Sequence of chain 2.A:
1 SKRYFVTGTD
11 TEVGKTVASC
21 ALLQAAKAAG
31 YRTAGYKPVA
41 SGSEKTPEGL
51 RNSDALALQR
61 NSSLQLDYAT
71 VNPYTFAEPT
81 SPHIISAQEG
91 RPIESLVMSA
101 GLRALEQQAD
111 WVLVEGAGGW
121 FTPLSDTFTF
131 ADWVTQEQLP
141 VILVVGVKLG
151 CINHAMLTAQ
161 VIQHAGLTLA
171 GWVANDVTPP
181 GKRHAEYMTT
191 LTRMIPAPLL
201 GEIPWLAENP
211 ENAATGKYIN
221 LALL

Sequence of chain 1.A:
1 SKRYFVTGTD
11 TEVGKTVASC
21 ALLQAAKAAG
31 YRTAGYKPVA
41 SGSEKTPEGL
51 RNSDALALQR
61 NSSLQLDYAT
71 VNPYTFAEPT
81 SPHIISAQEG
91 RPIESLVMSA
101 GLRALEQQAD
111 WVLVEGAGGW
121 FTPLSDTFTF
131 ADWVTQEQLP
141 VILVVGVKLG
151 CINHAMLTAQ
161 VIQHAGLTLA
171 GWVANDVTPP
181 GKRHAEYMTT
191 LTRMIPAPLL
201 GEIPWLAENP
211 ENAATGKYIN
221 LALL

Binding-site contacts:
Ligand atom O1 contacts residue TYR187 of chain 2.A at 2.6 Å (h-bond).
Ligand atom N8 contacts residue THR11 of chain 1.A at 3.6 Å.
Ligand atom C7 contacts residue SER41 of chain 1.A at 3.9 Å.
Ligand atom O contacts residue GLY118 of chain 1.A at 3.5 Å (h-bond).
Ligand atom C9 contacts residue LEU149 of chain 2.A at 4.1 Å (hydrophobic).
Ligand atom O2 contacts residue CYS151 of chain 2.A at 4.1 Å.
Ligand atom C9 contacts residue PRO79 of chain 1.A at 3.7 Å (hydrophobic).
Ligand atom C8 contacts residue THR11 of chain 1.A at 3.5 Å.
Ligand atom N8 contacts residue GLU12 of chain 1.A at 3.7 Å.
Ligand atom O2 contacts residue ILE152 of chain 2.A at 3.4 Å (h-bond).
Ligand atom C1 contacts residue ILE152 of chain 2.A at 3.7 Å (hydrophobic).
Ligand atom C9 contacts residue SER41 of chain 1.A at 3.6 Å.
Ligand atom C1 contacts residue TYR187 of chain 2.A at 3.5 Å (hydrophobic).
Ligand atom C7 contacts residue GLY118 of chain 1.A at 3.9 Å.
Ligand atom C1 contacts residue ASN153 of chain 2.A at 4.0 Å.
Ligand atom C7 contacts residue THR11 of chain 1.A at 3.9 Å.
Ligand atom OXT contacts residue ALA40 of chain 1.A at 3.5 Å.
Ligand atom C2 contacts residue TYR187 of chain 2.A at 3.5 Å (hydrophobic).
Ligand atom O contacts residue LYS37 of chain 1.A at 3.1 Å (salt-bridge).
Ligand atom C contacts residue SER41 of chain 1.A at 3.9 Å.
Ligand atom O2 contacts residue ASN153 of chain 2.A at 3.0 Å (h-bond).
Ligand atom C contacts residue ALA117 of chain 1.A at 3.7 Å (hydrophobic).
Ligand atom N7 contacts residue SER41 of chain 1.A at 3.1 Å (h-bond).
Ligand atom O contacts residue ALA117 of chain 1.A at 3.3 Å.
Ligand atom C4 contacts residue SER81 of chain 1.A at 3.9 Å.
Ligand atom C1 contacts residue GLY150 of chain 2.A at 3.5 Å.
Ligand atom C3 contacts residue TYR187 of chain 2.A at 3.7 Å (hydrophobic).
Ligand atom O2 contacts residue GLY150 of chain 2.A at 3.4 Å (h-bond).
Ligand atom O1 contacts residue ILE152 of chain 2.A at 3.2 Å (h-bond).
Ligand atom C5 contacts residue THR11 of chain 1.A at 4.0 Å.
Ligand atom O1 contacts residue CYS151 of chain 2.A at 3.4 Å (h-bond).
Ligand atom OXT contacts residue ALA117 of chain 1.A at 4.0 Å.
Ligand atom O1 contacts residue GLY150 of chain 2.A at 2.9 Å (h-bond).
Ligand atom C contacts residue LYS37 of chain 1.A at 3.7 Å.
Ligand atom C6 contacts residue THR80 of chain 1.A at 3.9 Å.
Ligand atom C3 contacts residue GLY150 of chain 2.A at 3.8 Å.
Ligand atom OXT contacts residue SER41 of chain 1.A at 3.1 Å (h-bond).
Ligand atom C5 contacts residue GLY118 of chain 1.A at 3.9 Å.
Ligand atom OXT contacts residue LYS37 of chain 1.A at 3.3 Å.
Ligand atom C6 contacts residue SER41 of chain 1.A at 3.7 Å.

The protein below binds the small molecule below.
Small molecule (SMILES): C[C@H](N)[C@@H](CCCCCC(=O)O)NC(=O)O